Binding-site contacts:
Ligand atom C01 contacts residue ASP168 of chain 1.A at 2.7 Å.
Ligand atom C24 contacts residue ASP110 of chain 1.A at 3.7 Å.
Ligand atom C29 contacts residue ALA47 of chain 1.A at 3.8 Å (hydrophobic).
Ligand atom O23 contacts residue PHE31 of chain 1.A at 3.9 Å.
Ligand atom C31 contacts residue VAL80 of chain 1.A at 3.7 Å (hydrophobic).
Ligand atom N28 contacts residue PHE106 of chain 1.A at 3.8 Å.
Ligand atom N04 contacts residue VAL34 of chain 1.A at 3.8 Å.
Ligand atom C10 contacts residue CYS107 of chain 1.A at 3.5 Å (hydrophobic).
Ligand atom C30 contacts residue LEU157 of chain 1.A at 3.4 Å (hydrophobic).
Ligand atom N28 contacts residue LEU157 of chain 1.A at 3.5 Å.
Ligand atom C08 contacts residue LEU157 of chain 1.A at 3.5 Å (hydrophobic).
Ligand atom C27 contacts residue CYS107 of chain 1.A at 3.6 Å (hydrophobic).
Ligand atom C12 contacts residue CYS107 of chain 1.A at 3.5 Å (hydrophobic).
Ligand atom C13 contacts residue ILE26 of chain 1.A at 3.8 Å (hydrophobic).
Ligand atom C29 contacts residue CYS107 of chain 1.A at 3.5 Å (hydrophobic).
Ligand atom N02 contacts residue PHE31 of chain 1.A at 3.8 Å.
Ligand atom C29 contacts residue LEU157 of chain 1.A at 3.4 Å (hydrophobic).
Ligand atom C18 contacts residue ALA154 of chain 1.A at 4.0 Å (hydrophobic).
Ligand atom C10 contacts residue LEU157 of chain 1.A at 3.7 Å (hydrophobic).
Ligand atom N11 contacts residue PHE106 of chain 1.A at 3.5 Å.
Ligand atom C25 contacts residue ASP110 of chain 1.A at 3.3 Å.
Ligand atom N09 contacts residue LEU157 of chain 1.A at 3.7 Å.
Ligand atom N32 contacts residue PHE104 of chain 1.A at 3.2 Å.
Ligand atom C03 contacts residue VAL34 of chain 1.A at 4.0 Å (hydrophobic).
Ligand atom C06 contacts residue PHE104 of chain 1.A at 3.6 Å (hydrophobic).
Ligand atom C17 contacts residue ASP110 of chain 1.A at 3.5 Å.
Ligand atom N11 contacts residue ILE26 of chain 1.A at 3.9 Å.
Ligand atom C27 contacts residue GLU108 of chain 1.A at 3.5 Å.
Ligand atom N32 contacts residue VAL80 of chain 1.A at 3.4 Å.
Ligand atom C12 contacts residue ILE26 of chain 1.A at 3.9 Å (hydrophobic).
Ligand atom N16 contacts residue ASP110 of chain 1.A at 3.9 Å.
Ligand atom C17 contacts residue ALA154 of chain 1.A at 4.0 Å (hydrophobic).
Ligand atom O23 contacts residue ILE26 of chain 1.A at 3.8 Å.
Ligand atom N11 contacts residue CYS107 of chain 1.A at 2.7 Å (h-bond).
Ligand atom C29 contacts residue ASP105 of chain 1.A at 3.7 Å.
Ligand atom C06 contacts residue ALA47 of chain 1.A at 3.8 Å (hydrophobic).
Ligand atom N28 contacts residue CYS107 of chain 1.A at 2.9 Å (h-bond).
Ligand atom C30 contacts residue ALA47 of chain 1.A at 3.8 Å (hydrophobic).
Ligand atom C31 contacts residue PHE104 of chain 1.A at 3.9 Å (hydrophobic).
Ligand atom O23 contacts residue GLY27 of chain 1.A at 3.2 Å.

This small molecule binds to this protein.
Small molecule (SMILES): CN=c1[nH]c(C)c(-c2nc(Nc3ccc(C)c(S(=O)(=O)N4CCOCC4)c3)ncc2C#N)s1

Sequence of chain 1.A:
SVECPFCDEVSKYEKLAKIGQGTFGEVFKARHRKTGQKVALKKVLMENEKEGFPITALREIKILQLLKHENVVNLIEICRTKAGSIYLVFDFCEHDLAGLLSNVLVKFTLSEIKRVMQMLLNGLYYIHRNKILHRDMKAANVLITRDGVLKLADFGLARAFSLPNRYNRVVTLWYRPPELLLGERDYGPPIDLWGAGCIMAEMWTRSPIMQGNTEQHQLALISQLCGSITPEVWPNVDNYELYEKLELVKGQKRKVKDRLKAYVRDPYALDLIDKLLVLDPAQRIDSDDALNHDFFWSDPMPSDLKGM